Sequence of chain 1.A:
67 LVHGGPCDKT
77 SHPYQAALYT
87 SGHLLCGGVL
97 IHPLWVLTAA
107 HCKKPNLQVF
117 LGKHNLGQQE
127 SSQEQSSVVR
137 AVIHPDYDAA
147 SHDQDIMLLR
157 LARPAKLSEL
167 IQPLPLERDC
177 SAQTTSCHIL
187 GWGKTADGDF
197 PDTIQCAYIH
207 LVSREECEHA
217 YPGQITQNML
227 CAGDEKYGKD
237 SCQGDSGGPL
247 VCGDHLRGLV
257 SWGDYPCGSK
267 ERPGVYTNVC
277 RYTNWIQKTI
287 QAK

This small molecule binds to this protein.
Small molecule (SMILES): [H]/N=C(\N)c1ccc([C@@H]2Cc3ccccc3B(O)O2)cc1OCc1cccnc1

Binding-site contacts:
Ligand atom C44 contacts residue RH51 of chain 1.E at 0.3 Å.
Ligand atom C12 contacts residue RH51 of chain 1.E at 0.6 Å.
Ligand atom N27 contacts residue RH51 of chain 1.E at 0.4 Å (h-bond).
Ligand atom O46 contacts residue LEU91 of chain 1.A at 3.0 Å (h-bond).
Ligand atom C36 contacts residue RH51 of chain 1.E at 0.9 Å.
Ligand atom C38 contacts residue RH51 of chain 1.E at 0.7 Å.
Ligand atom C32 contacts residue RH51 of chain 1.E at 1.0 Å.
Ligand atom C25 contacts residue RH51 of chain 1.E at 0.2 Å.
Ligand atom C21 contacts residue RH51 of chain 1.E at 0.4 Å.
Ligand atom C07 contacts residue RH51 of chain 1.E at 0.4 Å.
Ligand atom B45 contacts residue SER242 of chain 1.A at 1.7 Å.
Ligand atom C23 contacts residue RH51 of chain 1.E at 0.3 Å.
Ligand atom C17 contacts residue RH51 of chain 1.E at 0.4 Å.
Ligand atom C44 contacts residue SER242 of chain 1.A at 2.4 Å.
Ligand atom C30 contacts residue RH51 of chain 1.E at 0.8 Å.
Ligand atom C20 contacts residue RH51 of chain 1.E at 0.2 Å.
Ligand atom C42 contacts residue RH51 of chain 1.E at 0.3 Å.
Ligand atom C04 contacts residue RH51 of chain 1.E at 0.6 Å.
Ligand atom O48 contacts residue SER242 of chain 1.A at 2.4 Å (h-bond).
Ligand atom C08 contacts residue RH51 of chain 1.E at 0.4 Å.
Ligand atom O46 contacts residue GLY240 of chain 1.A at 3.0 Å (h-bond).
Ligand atom C35 contacts residue RH51 of chain 1.E at 0.7 Å.
Ligand atom N05 contacts residue ASP236 of chain 1.A at 3.0 Å (salt-bridge).
Ligand atom C35 contacts residue SER242 of chain 1.A at 3.1 Å.
Ligand atom N05 contacts residue RH51 of chain 1.E at 0.8 Å (h-bond).
Ligand atom O46 contacts residue RH51 of chain 1.E at 0.4 Å (h-bond).
Ligand atom C04 contacts residue SER237 of chain 1.A at 3.2 Å.
Ligand atom C15 contacts residue RH51 of chain 1.E at 0.5 Å.
Ligand atom C28 contacts residue RH51 of chain 1.E at 0.3 Å.
Ligand atom O48 contacts residue RH51 of chain 1.E at 0.5 Å (h-bond).
Ligand atom C13 contacts residue RH51 of chain 1.E at 0.7 Å.
Ligand atom N01 contacts residue RH51 of chain 1.E at 0.7 Å (h-bond).
Ligand atom C40 contacts residue RH51 of chain 1.E at 0.3 Å.
Ligand atom O16 contacts residue RH51 of chain 1.E at 0.6 Å (h-bond).
Ligand atom N05 contacts residue SER237 of chain 1.A at 3.1 Å (h-bond).
Ligand atom O46 contacts residue SER242 of chain 1.A at 2.3 Å (h-bond).
Ligand atom C10 contacts residue RH51 of chain 1.E at 0.4 Å.
Ligand atom N01 contacts residue SER237 of chain 1.A at 3.0 Å (h-bond).
Ligand atom N01 contacts residue ASP236 of chain 1.A at 3.2 Å (salt-bridge).
Ligand atom B45 contacts residue RH51 of chain 1.E at 0.4 Å.